Sequence of chain 1.A:
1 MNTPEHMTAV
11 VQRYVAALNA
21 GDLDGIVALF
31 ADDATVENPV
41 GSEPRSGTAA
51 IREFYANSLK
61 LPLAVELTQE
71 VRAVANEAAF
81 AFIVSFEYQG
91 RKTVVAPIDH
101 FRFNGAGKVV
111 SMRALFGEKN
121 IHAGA

The small molecule below binds the protein below.
Small molecule (SMILES): C[C@]12CCc3c(ccc4cc(O)ccc34)[C@@H]1CCC2=O

Binding-site contacts:
Ligand atom C11 contacts residue ASN38 of chain 1.A at 4.3 Å.
Ligand atom C6 contacts residue ASN38 of chain 1.A at 3.9 Å.
Ligand atom C19 contacts residue LEU63 of chain 1.A at 4.0 Å (hydrophobic).
Ligand atom C18 contacts residue LEU63 of chain 1.A at 4.0 Å (hydrophobic).
Ligand atom C19 contacts residue VAL84 of chain 1.A at 4.2 Å (hydrophobic).
Ligand atom C19 contacts residue SER58 of chain 1.A at 4.1 Å.
Ligand atom C13 contacts residue VAL84 of chain 1.A at 4.3 Å (hydrophobic).
Ligand atom C1 contacts residue ASN38 of chain 1.A at 3.4 Å.
Ligand atom C4 contacts residue VAL84 of chain 1.A at 4.2 Å (hydrophobic).
Ligand atom O1 contacts residue MET112 of chain 1.A at 3.2 Å.
Ligand atom O1 contacts residue ASP99 of chain 1.A at 2.6 Å (salt-bridge).
Ligand atom C3 contacts residue VAL84 of chain 1.A at 4.3 Å (hydrophobic).
Ligand atom C10 contacts residue PHE116 of chain 1.A at 3.2 Å (hydrophobic).
Ligand atom O1 contacts residue ASN38 of chain 1.A at 4.0 Å.
Ligand atom C2 contacts residue PHE82 of chain 1.A at 3.8 Å (hydrophobic).
Ligand atom C1 contacts residue TYR14 of chain 1.A at 3.2 Å (hydrophobic).
Ligand atom C1 contacts residue PHE82 of chain 1.A at 3.9 Å (hydrophobic).
Ligand atom O26 contacts residue PHE86 of chain 1.A at 3.6 Å.
Ligand atom C6 contacts residue TYR14 of chain 1.A at 3.2 Å (hydrophobic).
Ligand atom C18 contacts residue SER58 of chain 1.A at 4.4 Å.
Ligand atom C26 contacts residue PHE86 of chain 1.A at 3.9 Å (hydrophobic).
Ligand atom C1 contacts residue ASP99 of chain 1.A at 3.7 Å.
Ligand atom C2 contacts residue ASN38 of chain 1.A at 3.2 Å.
Ligand atom C1 contacts residue MET112 of chain 1.A at 4.0 Å (hydrophobic).
Ligand atom C4 contacts residue ASN38 of chain 1.A at 3.9 Å.
Ligand atom C2 contacts residue ASP99 of chain 1.A at 4.0 Å.
Ligand atom C2 contacts residue ALA114 of chain 1.A at 4.0 Å (hydrophobic).
Ligand atom C11 contacts residue VAL95 of chain 1.A at 4.2 Å (hydrophobic).
Ligand atom C24 contacts residue PHE116 of chain 1.A at 4.3 Å (hydrophobic).
Ligand atom C11 contacts residue PHE116 of chain 1.A at 3.5 Å (hydrophobic).
Ligand atom O1 contacts residue PHE82 of chain 1.A at 3.7 Å.
Ligand atom C10 contacts residue ASN38 of chain 1.A at 3.8 Å.
Ligand atom C25 contacts residue PHE86 of chain 1.A at 3.8 Å (hydrophobic).
Ligand atom C6 contacts residue LEU18 of chain 1.A at 3.9 Å (hydrophobic).
Ligand atom C5 contacts residue ASN38 of chain 1.A at 4.1 Å.
Ligand atom O1 contacts residue TYR14 of chain 1.A at 2.5 Å (h-bond).
Ligand atom C24 contacts residue VAL95 of chain 1.A at 4.3 Å (hydrophobic).
Ligand atom C10 contacts residue PRO97 of chain 1.A at 3.9 Å (hydrophobic).
Ligand atom C6 contacts residue TYR55 of chain 1.A at 4.1 Å (hydrophobic).
Ligand atom C3 contacts residue ASN38 of chain 1.A at 3.4 Å.